Binding-site contacts:
Ligand atom C5 contacts residue ASN69 of chain 1.F at 3.6 Å.
Ligand atom C1 contacts residue ASN69 of chain 1.F at 1.4 Å.
Ligand atom O7 contacts residue ASN69 of chain 1.F at 4.3 Å.
Ligand atom N2 contacts residue ASN69 of chain 1.F at 2.5 Å (h-bond).
Ligand atom C8 contacts residue ASN69 of chain 1.F at 3.7 Å.
Ligand atom C7 contacts residue ASN69 of chain 1.F at 3.4 Å.
Ligand atom C2 contacts residue ASN69 of chain 1.F at 2.5 Å.
Ligand atom O5 contacts residue ASN69 of chain 1.F at 2.2 Å (h-bond).
Ligand atom C4 contacts residue ASN69 of chain 1.F at 4.2 Å.
Ligand atom C3 contacts residue ASN69 of chain 1.F at 3.9 Å.

Sequence of chain 1.F:
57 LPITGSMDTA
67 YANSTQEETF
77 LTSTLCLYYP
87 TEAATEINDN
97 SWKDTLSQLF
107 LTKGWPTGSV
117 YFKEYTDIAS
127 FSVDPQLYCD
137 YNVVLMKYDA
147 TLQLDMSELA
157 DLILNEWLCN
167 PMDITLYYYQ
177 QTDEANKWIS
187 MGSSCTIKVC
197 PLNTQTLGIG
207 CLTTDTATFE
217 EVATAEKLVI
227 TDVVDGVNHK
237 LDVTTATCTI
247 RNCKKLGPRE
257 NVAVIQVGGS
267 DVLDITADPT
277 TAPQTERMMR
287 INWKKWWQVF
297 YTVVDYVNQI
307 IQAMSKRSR

The small molecule below binds the protein below.
Small molecule (SMILES): CC(=O)N[C@@H]1[C@@H](O)[C@H](O)[C@@H](CO)O[C@H]1O